Sequence of chain 1.A:
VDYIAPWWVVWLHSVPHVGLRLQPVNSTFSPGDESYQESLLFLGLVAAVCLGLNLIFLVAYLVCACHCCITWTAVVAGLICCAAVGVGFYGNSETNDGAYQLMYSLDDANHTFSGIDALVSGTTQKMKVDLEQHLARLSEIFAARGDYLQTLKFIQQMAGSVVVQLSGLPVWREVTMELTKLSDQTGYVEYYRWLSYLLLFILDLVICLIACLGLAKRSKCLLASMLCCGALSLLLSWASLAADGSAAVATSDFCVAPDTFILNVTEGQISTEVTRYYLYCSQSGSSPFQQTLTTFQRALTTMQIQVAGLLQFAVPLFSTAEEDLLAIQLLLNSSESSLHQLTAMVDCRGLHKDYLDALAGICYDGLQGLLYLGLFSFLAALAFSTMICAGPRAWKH

The protein below binds the small molecule below.
Small molecule (SMILES): CC(=O)N[C@H]1[C@H](O[C@H]2[C@H](O)[C@@H](NC(C)=O)CO[C@@H]2CO)O[C@H](CO)[C@@H](O)[C@@H]1O

Binding-site contacts:
Ligand atom O5 contacts residue THR195 of chain 1.A at 3.9 Å.
Ligand atom C6 contacts residue THR195 of chain 1.A at 4.1 Å.
Ligand atom C2 contacts residue THR199 of chain 1.A at 3.8 Å.
Ligand atom C3 contacts residue THR199 of chain 1.A at 3.9 Å.
Ligand atom C6 contacts residue SER133 of chain 1.A at 3.2 Å.
Ligand atom O5 contacts residue SER133 of chain 1.A at 4.0 Å.
Ligand atom O5 contacts residue ASN129 of chain 1.A at 2.4 Å (h-bond).
Ligand atom N2 contacts residue THR199 of chain 1.A at 3.4 Å.
Ligand atom C1 contacts residue THR199 of chain 1.A at 3.5 Å.
Ligand atom C5 contacts residue SER133 of chain 1.A at 4.4 Å.
Ligand atom C5 contacts residue THR195 of chain 1.A at 3.7 Å.
Ligand atom C1 contacts residue THR195 of chain 1.A at 4.2 Å.
Ligand atom C5 contacts residue ASN129 of chain 1.A at 3.7 Å.
Ligand atom C3 contacts residue ASN129 of chain 1.A at 3.8 Å.
Ligand atom O7 contacts residue ASP126 of chain 1.A at 4.2 Å.
Ligand atom C4 contacts residue ASN129 of chain 1.A at 4.3 Å.
Ligand atom C7 contacts residue ASN129 of chain 1.A at 3.2 Å.
Ligand atom C7 contacts residue THR199 of chain 1.A at 4.4 Å.
Ligand atom O6 contacts residue SER133 of chain 1.A at 3.5 Å (h-bond).
Ligand atom C8 contacts residue SER202 of chain 1.A at 4.3 Å.
Ligand atom C2 contacts residue ASN129 of chain 1.A at 2.5 Å.
Ligand atom C1 contacts residue ASN129 of chain 1.A at 1.4 Å.
Ligand atom N2 contacts residue ASN129 of chain 1.A at 2.8 Å (h-bond).
Ligand atom C8 contacts residue ASP126 of chain 1.A at 3.3 Å.
Ligand atom C8 contacts residue ASN129 of chain 1.A at 4.3 Å.
Ligand atom O7 contacts residue ASN129 of chain 1.A at 3.2 Å (h-bond).
Ligand atom C7 contacts residue ASP126 of chain 1.A at 4.2 Å.
Ligand atom O6 contacts residue THR195 of chain 1.A at 3.4 Å.